Sequence of chain 4.A:
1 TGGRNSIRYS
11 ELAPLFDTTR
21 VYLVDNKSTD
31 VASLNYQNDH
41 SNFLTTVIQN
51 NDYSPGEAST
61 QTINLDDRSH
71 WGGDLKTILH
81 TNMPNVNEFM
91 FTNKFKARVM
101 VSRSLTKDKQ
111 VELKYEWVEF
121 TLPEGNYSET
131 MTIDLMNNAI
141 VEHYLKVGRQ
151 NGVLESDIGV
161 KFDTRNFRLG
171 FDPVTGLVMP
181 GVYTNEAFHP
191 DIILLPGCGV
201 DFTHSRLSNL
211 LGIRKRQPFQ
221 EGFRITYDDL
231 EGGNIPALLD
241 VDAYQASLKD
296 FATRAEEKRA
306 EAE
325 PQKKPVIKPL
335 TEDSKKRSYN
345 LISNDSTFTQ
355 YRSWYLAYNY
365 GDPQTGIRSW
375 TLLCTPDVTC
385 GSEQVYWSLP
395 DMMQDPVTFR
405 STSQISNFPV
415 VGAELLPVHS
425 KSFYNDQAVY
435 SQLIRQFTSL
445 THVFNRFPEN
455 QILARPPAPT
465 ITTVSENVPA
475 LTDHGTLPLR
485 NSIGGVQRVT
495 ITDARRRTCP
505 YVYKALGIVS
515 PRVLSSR

Binding-site contacts:
Ligand atom C1 contacts residue ARG224 of chain 4.A at 3.8 Å.
Ligand atom C15 contacts residue TRP117 of chain 4.A at 4.2 Å (hydrophobic).
Ligand atom C15 contacts residue ARG224 of chain 4.A at 3.3 Å.
Ligand atom C1 contacts residue ARG98 of chain 4.A at 3.2 Å.
Ligand atom O1S contacts residue ARG98 of chain 4.A at 3.6 Å.
Ligand atom O1S contacts residue ASP228 of chain 4.A at 3.6 Å.
Ligand atom C2 contacts residue ARG224 of chain 4.A at 3.8 Å.
Ligand atom N1 contacts residue ARG98 of chain 4.A at 4.3 Å.
Ligand atom C3 contacts residue ARG224 of chain 4.A at 3.5 Å.
Ligand atom C3 contacts residue ARG98 of chain 4.A at 3.2 Å.
Ligand atom C14 contacts residue ARG224 of chain 4.A at 4.5 Å.
Ligand atom C13 contacts residue ARG224 of chain 4.A at 4.1 Å.
Ligand atom C2 contacts residue ARG98 of chain 4.A at 3.4 Å.
Ligand atom C16 contacts residue TRP117 of chain 4.A at 3.7 Å (hydrophobic).
Ligand atom O1S contacts residue THR226 of chain 4.A at 4.3 Å.
Ligand atom S1 contacts residue ARG98 of chain 4.A at 4.4 Å.
Ligand atom C3 contacts residue TRP117 of chain 4.A at 3.5 Å (hydrophobic).
Ligand atom O3S contacts residue THR226 of chain 4.A at 4.0 Å.
Ligand atom N1 contacts residue TRP117 of chain 4.A at 4.1 Å.
Ligand atom C16 contacts residue ARG224 of chain 4.A at 4.0 Å.
Ligand atom N1 contacts residue ARG224 of chain 4.A at 4.2 Å.

This small molecule binds to this protein.
Small molecule (SMILES): CCCCCCCCCCCC[N+](C)(C)CCCS(=O)(=O)O